This small molecule binds to this protein.
Small molecule (SMILES): C[C@H](N)C(=O)N[C@@H](Cc1ccccc1)C(=O)N1CCC[C@H]1C(=O)N[C@@H](Cc1ccccc1)C(=O)N[C@@H](C)C=O

Binding-site contacts:
Ligand atom CD1 contacts residue PHE55 of chain 1.B at 3.6 Å (hydrophobic).
Ligand atom CB contacts residue GLN73 of chain 1.B at 3.9 Å.
Ligand atom O contacts residue ASP56 of chain 1.B at 3.9 Å.
Ligand atom CG contacts residue TYR45 of chain 1.B at 3.2 Å (hydrophobic).
Ligand atom CA contacts residue GLN73 of chain 1.B at 3.5 Å.
Ligand atom CZ contacts residue TYR45 of chain 1.B at 3.7 Å (hydrophobic).
Ligand atom CE1 contacts residue PHE118 of chain 1.B at 3.6 Å (hydrophobic).
Ligand atom CZ contacts residue PHE55 of chain 1.B at 3.3 Å (hydrophobic).
Ligand atom CZ contacts residue TRP78 of chain 1.B at 3.9 Å (hydrophobic).
Ligand atom CE1 contacts residue PHE65 of chain 1.B at 3.7 Å (hydrophobic).
Ligand atom CD contacts residue PHE65 of chain 1.B at 3.9 Å (hydrophobic).
Ligand atom C contacts residue TYR101 of chain 1.B at 3.7 Å (hydrophobic).
Ligand atom CE2 contacts residue ASP56 of chain 1.B at 2.6 Å.
Ligand atom N contacts residue SER106 of chain 1.B at 3.6 Å.
Ligand atom CG contacts residue ASP56 of chain 1.B at 3.9 Å.
Ligand atom CB contacts residue TYR101 of chain 1.B at 3.7 Å (hydrophobic).
Ligand atom CG contacts residue PHE55 of chain 1.B at 3.8 Å (hydrophobic).
Ligand atom CZ contacts residue PHE118 of chain 1.B at 3.5 Å (hydrophobic).
Ligand atom CE2 contacts residue PHE55 of chain 1.B at 3.4 Å (hydrophobic).
Ligand atom N contacts residue TYR101 of chain 1.B at 3.8 Å.
Ligand atom O contacts residue TYR101 of chain 1.B at 2.7 Å (h-bond).
Ligand atom C contacts residue TYR101 of chain 1.B at 3.7 Å (hydrophobic).
Ligand atom CD2 contacts residue PHE55 of chain 1.B at 3.6 Å (hydrophobic).
Ligand atom CG contacts residue PHE65 of chain 1.B at 3.5 Å (hydrophobic).
Ligand atom CE2 contacts residue TYR45 of chain 1.B at 3.5 Å (hydrophobic).
Ligand atom O contacts residue VAL74 of chain 1.B at 3.7 Å.
Ligand atom CB contacts residue TYR101 of chain 1.B at 3.9 Å (hydrophobic).
Ligand atom C contacts residue VAL74 of chain 1.B at 3.5 Å (hydrophobic).
Ligand atom C contacts residue ILE75 of chain 1.B at 3.8 Å (hydrophobic).
Ligand atom CZ contacts residue PHE65 of chain 1.B at 3.5 Å (hydrophobic).
Ligand atom O contacts residue VAL74 of chain 1.B at 3.5 Å (h-bond).
Ligand atom N contacts residue GLN73 of chain 1.B at 3.6 Å (h-bond).
Ligand atom CD1 contacts residue GLN73 of chain 1.B at 3.4 Å.
Ligand atom CA contacts residue TYR101 of chain 1.B at 3.3 Å (hydrophobic).
Ligand atom CD1 contacts residue TYR101 of chain 1.B at 3.4 Å (hydrophobic).
Ligand atom CD2 contacts residue ASP56 of chain 1.B at 2.6 Å.
Ligand atom CE2 contacts residue PHE65 of chain 1.B at 3.8 Å (hydrophobic).
Ligand atom CB contacts residue TRP78 of chain 1.B at 3.8 Å (hydrophobic).
Ligand atom CE1 contacts residue PHE55 of chain 1.B at 3.4 Å (hydrophobic).
Ligand atom O contacts residue GLY72 of chain 1.B at 3.5 Å (h-bond).

Sequence of chain 1.B:
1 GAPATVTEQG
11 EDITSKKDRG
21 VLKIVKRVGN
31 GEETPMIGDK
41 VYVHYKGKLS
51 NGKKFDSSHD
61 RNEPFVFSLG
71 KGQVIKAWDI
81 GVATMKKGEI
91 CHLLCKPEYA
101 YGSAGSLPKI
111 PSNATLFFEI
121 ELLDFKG